The protein below binds the small molecule below.
Small molecule (SMILES): O=C(CCCC[C@@H]1SC[C@@H]2NC(=O)N[C@@H]21)NCCCN12CCc3ccccn3->[Cu]<-1<-n1ccccc1CC2

Sequence of chain 4.A:
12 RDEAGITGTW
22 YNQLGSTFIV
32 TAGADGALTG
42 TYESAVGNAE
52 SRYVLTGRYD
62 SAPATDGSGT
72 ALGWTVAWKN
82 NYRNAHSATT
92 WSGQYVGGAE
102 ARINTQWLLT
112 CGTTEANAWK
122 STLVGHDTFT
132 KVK

Sequence of chain 2.A:
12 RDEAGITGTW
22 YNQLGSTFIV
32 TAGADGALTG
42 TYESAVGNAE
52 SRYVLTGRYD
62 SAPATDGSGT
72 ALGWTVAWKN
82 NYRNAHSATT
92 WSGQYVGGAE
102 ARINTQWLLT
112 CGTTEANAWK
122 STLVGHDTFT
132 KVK

Binding-site contacts:
Ligand atom C22 contacts residue LEU124 of chain 2.A at 3.4 Å (hydrophobic).
Ligand atom O3 contacts residue TYR43 of chain 2.A at 2.8 Å (h-bond).
Ligand atom N1 contacts residue ASP128 of chain 2.A at 2.9 Å (salt-bridge).
Ligand atom N2 contacts residue SER45 of chain 2.A at 2.9 Å (h-bond).
Ligand atom C9 contacts residue LEU25 of chain 2.A at 3.7 Å (hydrophobic).
Ligand atom C5 contacts residue SER45 of chain 2.A at 3.5 Å.
Ligand atom C6 contacts residue TRP120 of chain 4.A at 3.7 Å (hydrophobic).
Ligand atom C9 contacts residue TYR43 of chain 2.A at 3.7 Å (hydrophobic).
Ligand atom C21 contacts residue LEU124 of chain 4.A at 3.2 Å (hydrophobic).
Ligand atom CU contacts residue CYS112 of chain 2.A at 2.1 Å.
Ligand atom S1 contacts residue TRP92 of chain 2.A at 3.7 Å.
Ligand atom N2 contacts residue VAL47 of chain 2.A at 3.6 Å.
Ligand atom O3 contacts residue SER27 of chain 2.A at 2.6 Å (h-bond).
Ligand atom C21 contacts residue SI41 of chain 4.B at 2.8 Å.
Ligand atom C9 contacts residue SER27 of chain 2.A at 3.6 Å.
Ligand atom C12 contacts residue CYS112 of chain 2.A at 3.7 Å (hydrophobic).
Ligand atom N4 contacts residue CYS112 of chain 2.A at 3.5 Å (h-bond).
Ligand atom C22 contacts residue LEU124 of chain 4.A at 3.7 Å (hydrophobic).
Ligand atom O2 contacts residue GLY48 of chain 2.A at 3.6 Å.
Ligand atom C8 contacts residue TRP108 of chain 2.A at 3.7 Å (hydrophobic).
Ligand atom C23 contacts residue SI41 of chain 4.B at 2.5 Å.
Ligand atom C2 contacts residue TRP79 of chain 2.A at 3.5 Å (hydrophobic).
Ligand atom C4 contacts residue TRP79 of chain 2.A at 3.7 Å (hydrophobic).
Ligand atom C21 contacts residue LYS121 of chain 2.A at 3.5 Å.
Ligand atom C20 contacts residue LYS121 of chain 2.A at 3.6 Å.
Ligand atom C1 contacts residue ASN49 of chain 2.A at 3.7 Å.
Ligand atom C27 contacts residue SER88 of chain 2.A at 3.5 Å.
Ligand atom C21 contacts residue LEU124 of chain 2.A at 3.4 Å (hydrophobic).
Ligand atom C13 contacts residue LYS121 of chain 2.A at 3.5 Å.
Ligand atom C22 contacts residue SI41 of chain 4.B at 1.8 Å.
Ligand atom C10 contacts residue VAL47 of chain 2.A at 3.7 Å (hydrophobic).
Ligand atom S1 contacts residue THR90 of chain 2.A at 3.3 Å (h-bond).
Ligand atom C14 contacts residue THR114 of chain 2.A at 3.5 Å.
Ligand atom O2 contacts residue ASN49 of chain 2.A at 2.9 Å (h-bond).
Ligand atom N6 contacts residue SER88 of chain 2.A at 2.8 Å (h-bond).
Ligand atom C2 contacts residue ASN49 of chain 2.A at 3.6 Å.
Ligand atom C10 contacts residue TRP120 of chain 4.A at 3.7 Å (hydrophobic).
Ligand atom C7 contacts residue TRP108 of chain 2.A at 3.3 Å (hydrophobic).
Ligand atom O3 contacts residue ASN23 of chain 2.A at 3.0 Å (h-bond).
Ligand atom S1 contacts residue TRP79 of chain 2.A at 3.7 Å.